Binding-site contacts:
Ligand atom O1B contacts residue SER455 of chain 1.U at 3.2 Å.
Ligand atom C6 contacts residue SER455 of chain 1.U at 3.0 Å.
Ligand atom O1A contacts residue ALA450 of chain 1.U at 3.2 Å (h-bond).
Ligand atom C4 contacts residue SER456 of chain 1.U at 4.3 Å.
Ligand atom C1 contacts residue ALA450 of chain 1.U at 4.0 Å (hydrophobic).
Ligand atom O8 contacts residue ALA450 of chain 1.U at 3.2 Å.
Ligand atom C8 contacts residue SER455 of chain 1.U at 3.8 Å.
Ligand atom O1B contacts residue SER458 of chain 1.U at 3.8 Å.
Ligand atom O6 contacts residue SER455 of chain 1.U at 1.7 Å (h-bond).
Ligand atom C3 contacts residue SER458 of chain 1.U at 3.5 Å.
Ligand atom C3 contacts residue SER456 of chain 1.U at 3.2 Å.
Ligand atom C4 contacts residue SER455 of chain 1.U at 3.8 Å.
Ligand atom C7 contacts residue SER455 of chain 1.U at 4.0 Å.
Ligand atom C2 contacts residue SER456 of chain 1.U at 3.5 Å.
Ligand atom C1 contacts residue SER458 of chain 1.U at 4.2 Å.
Ligand atom O6 contacts residue SER456 of chain 1.U at 3.7 Å.
Ligand atom C6 contacts residue SER456 of chain 1.U at 3.8 Å.
Ligand atom O1A contacts residue SER455 of chain 1.U at 3.0 Å (h-bond).
Ligand atom C2 contacts residue SER455 of chain 1.U at 1.4 Å.
Ligand atom N5 contacts residue SER455 of chain 1.U at 4.4 Å.
Ligand atom C2 contacts residue SER458 of chain 1.U at 3.8 Å.
Ligand atom C3 contacts residue SER455 of chain 1.U at 2.7 Å.
Ligand atom O8 contacts residue SER455 of chain 1.U at 3.7 Å.
Ligand atom C1 contacts residue SER455 of chain 1.U at 2.4 Å.
Ligand atom C5 contacts residue SER455 of chain 1.U at 3.9 Å.
Ligand atom O1B contacts residue ALA450 of chain 1.U at 4.2 Å.

Sequence of chain 1.U:
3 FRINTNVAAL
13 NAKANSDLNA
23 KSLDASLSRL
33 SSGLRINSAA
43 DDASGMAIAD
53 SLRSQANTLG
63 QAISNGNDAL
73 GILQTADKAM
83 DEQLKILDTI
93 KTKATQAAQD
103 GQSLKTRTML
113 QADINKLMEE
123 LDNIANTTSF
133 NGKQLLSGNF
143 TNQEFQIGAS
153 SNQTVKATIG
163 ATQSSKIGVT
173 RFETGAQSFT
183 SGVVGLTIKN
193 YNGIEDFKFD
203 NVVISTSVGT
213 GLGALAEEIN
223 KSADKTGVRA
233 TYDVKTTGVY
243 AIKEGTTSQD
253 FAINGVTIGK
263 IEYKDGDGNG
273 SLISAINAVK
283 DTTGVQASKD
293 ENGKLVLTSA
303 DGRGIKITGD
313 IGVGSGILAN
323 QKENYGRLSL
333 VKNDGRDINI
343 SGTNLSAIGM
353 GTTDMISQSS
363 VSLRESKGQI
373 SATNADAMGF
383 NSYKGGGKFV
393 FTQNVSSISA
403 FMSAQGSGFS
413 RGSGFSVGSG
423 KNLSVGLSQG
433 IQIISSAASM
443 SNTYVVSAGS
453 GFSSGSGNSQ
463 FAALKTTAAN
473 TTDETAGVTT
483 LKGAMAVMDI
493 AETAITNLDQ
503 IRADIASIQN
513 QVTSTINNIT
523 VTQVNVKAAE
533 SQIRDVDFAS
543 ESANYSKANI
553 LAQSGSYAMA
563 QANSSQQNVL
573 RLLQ

The small molecule below binds the protein below.
Small molecule (SMILES): C[C@H](O)[C@H](N)[C@@H]1O[C@](O)(C(=O)O)C[C@H](O)[C@@H]1N